Sequence of chain 1.A:
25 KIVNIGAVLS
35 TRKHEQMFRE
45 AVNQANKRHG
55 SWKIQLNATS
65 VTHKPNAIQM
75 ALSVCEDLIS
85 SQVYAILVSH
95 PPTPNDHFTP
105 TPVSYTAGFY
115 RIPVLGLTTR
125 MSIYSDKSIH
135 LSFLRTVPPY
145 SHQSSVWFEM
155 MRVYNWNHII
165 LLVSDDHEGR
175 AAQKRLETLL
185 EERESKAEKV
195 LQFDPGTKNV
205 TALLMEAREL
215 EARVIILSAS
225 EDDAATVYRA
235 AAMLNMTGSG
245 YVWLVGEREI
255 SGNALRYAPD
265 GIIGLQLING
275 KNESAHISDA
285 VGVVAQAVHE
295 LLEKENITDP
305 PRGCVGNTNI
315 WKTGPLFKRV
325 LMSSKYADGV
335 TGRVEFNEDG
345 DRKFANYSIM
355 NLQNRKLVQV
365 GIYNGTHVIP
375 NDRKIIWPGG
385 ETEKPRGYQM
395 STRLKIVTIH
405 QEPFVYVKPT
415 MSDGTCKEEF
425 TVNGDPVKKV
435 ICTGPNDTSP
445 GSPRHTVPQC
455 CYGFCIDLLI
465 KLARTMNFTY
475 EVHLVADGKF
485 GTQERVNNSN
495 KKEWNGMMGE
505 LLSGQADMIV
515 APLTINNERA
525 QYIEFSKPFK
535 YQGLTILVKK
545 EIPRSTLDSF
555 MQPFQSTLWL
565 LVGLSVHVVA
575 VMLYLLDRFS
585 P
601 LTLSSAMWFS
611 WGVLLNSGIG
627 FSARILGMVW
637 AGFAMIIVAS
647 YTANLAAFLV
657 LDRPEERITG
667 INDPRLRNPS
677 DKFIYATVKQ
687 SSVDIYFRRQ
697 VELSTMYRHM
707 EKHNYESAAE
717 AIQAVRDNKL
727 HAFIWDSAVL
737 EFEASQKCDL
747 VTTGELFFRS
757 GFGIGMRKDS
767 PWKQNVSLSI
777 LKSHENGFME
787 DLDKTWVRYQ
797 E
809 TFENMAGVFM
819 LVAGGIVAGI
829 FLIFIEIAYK

The protein below binds the small molecule below.
Small molecule (SMILES): CC(=O)N[C@@H]1[C@@H](O)[C@H](O)[C@@H](CO)O[C@H]1O

Binding-site contacts:
Ligand atom O5 contacts residue ASN771 of chain 1.A at 2.3 Å (h-bond).
Ligand atom C2 contacts residue ASN771 of chain 1.A at 2.5 Å.
Ligand atom C1 contacts residue ASN771 of chain 1.A at 1.4 Å.
Ligand atom C6 contacts residue ASN771 of chain 1.A at 3.4 Å.
Ligand atom O3 contacts residue ASN771 of chain 1.A at 2.6 Å (h-bond).
Ligand atom O6 contacts residue PRO767 of chain 1.A at 3.6 Å.
Ligand atom C5 contacts residue ASN771 of chain 1.A at 3.1 Å.
Ligand atom C1 contacts residue MET470 of chain 1.A at 3.8 Å (hydrophobic).
Ligand atom C3 contacts residue ASN771 of chain 1.A at 2.9 Å.
Ligand atom N2 contacts residue ASN771 of chain 1.A at 3.7 Å.
Ligand atom O5 contacts residue MET470 of chain 1.A at 3.9 Å.
Ligand atom O6 contacts residue ASN771 of chain 1.A at 2.7 Å (h-bond).
Ligand atom C4 contacts residue ASN771 of chain 1.A at 3.4 Å.